Binding-site contacts:
Ligand atom C2 contacts residue THR244 of chain 1.H at 3.7 Å.
Ligand atom O1 contacts residue MG1 of chain 1.PA at 4.0 Å.
Ligand atom O1 contacts residue LYS186 of chain 1.H at 3.7 Å.
Ligand atom O3 contacts residue LYS186 of chain 1.H at 2.7 Å (salt-bridge).
Ligand atom C2 contacts residue GLU188 of chain 1.H at 3.6 Å.
Ligand atom O3 contacts residue GLU188 of chain 1.H at 3.2 Å (salt-bridge).
Ligand atom O1 contacts residue MET276 of chain 1.H at 4.2 Å.
Ligand atom O1 contacts residue THR244 of chain 1.H at 3.6 Å (h-bond).
Ligand atom O3 contacts residue ASP212 of chain 1.H at 4.0 Å.
Ligand atom C2 contacts residue ARG210 of chain 1.H at 4.4 Å.
Ligand atom O3 contacts residue ALA209 of chain 1.H at 4.2 Å.
Ligand atom C1 contacts residue MG1 of chain 1.PA at 2.8 Å.
Ligand atom C1 contacts residue LYS186 of chain 1.H at 3.6 Å.
Ligand atom O2 contacts residue THR244 of chain 1.H at 2.6 Å (h-bond).
Ligand atom O2 contacts residue ASP212 of chain 1.H at 3.9 Å.
Ligand atom C2 contacts residue GLY211 of chain 1.H at 3.7 Å.
Ligand atom O2 contacts residue ARG210 of chain 1.H at 3.5 Å (salt-bridge).
Ligand atom O1 contacts residue MET207 of chain 1.H at 4.2 Å.
Ligand atom C2 contacts residue ALA209 of chain 1.H at 3.5 Å (hydrophobic).
Ligand atom C1 contacts residue GLU188 of chain 1.H at 3.8 Å.
Ligand atom O3 contacts residue MG1 of chain 1.PA at 2.1 Å.
Ligand atom C1 contacts residue ALA209 of chain 1.H at 3.8 Å (hydrophobic).
Ligand atom O4 contacts residue ALA209 of chain 1.H at 3.8 Å.
Ligand atom O1 contacts residue ALA209 of chain 1.H at 4.1 Å.
Ligand atom C1 contacts residue THR244 of chain 1.H at 4.1 Å.
Ligand atom O2 contacts residue MG1 of chain 1.PA at 4.1 Å.
Ligand atom O2 contacts residue GLY211 of chain 1.H at 2.9 Å (h-bond).
Ligand atom O1 contacts residue ARG87 of chain 1.H at 3.9 Å.
Ligand atom O4 contacts residue GLY211 of chain 1.H at 3.7 Å.
Ligand atom C2 contacts residue MG1 of chain 1.PA at 2.8 Å.
Ligand atom C2 contacts residue ASP212 of chain 1.H at 3.8 Å.
Ligand atom O2 contacts residue ALA209 of chain 1.H at 3.3 Å.
Ligand atom O4 contacts residue GLU188 of chain 1.H at 3.0 Å (salt-bridge).
Ligand atom O4 contacts residue ASP212 of chain 1.H at 2.9 Å (salt-bridge).
Ligand atom O4 contacts residue MG1 of chain 1.PA at 2.1 Å.

A protein and the small-molecule ligand that binds it are described below.
Small molecule (SMILES): O=C([O-])C(=O)[O-]

Sequence of chain 1.H:
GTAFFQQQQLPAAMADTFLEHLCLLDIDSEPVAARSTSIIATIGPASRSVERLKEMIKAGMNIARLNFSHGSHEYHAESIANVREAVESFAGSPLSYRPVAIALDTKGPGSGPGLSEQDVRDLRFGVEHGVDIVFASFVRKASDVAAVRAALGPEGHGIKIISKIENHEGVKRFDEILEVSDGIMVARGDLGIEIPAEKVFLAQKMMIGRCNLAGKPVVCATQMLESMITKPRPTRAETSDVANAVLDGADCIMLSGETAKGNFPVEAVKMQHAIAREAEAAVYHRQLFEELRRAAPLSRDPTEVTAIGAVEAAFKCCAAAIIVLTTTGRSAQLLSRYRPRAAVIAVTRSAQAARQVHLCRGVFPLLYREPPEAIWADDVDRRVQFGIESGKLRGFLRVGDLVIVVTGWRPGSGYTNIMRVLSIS